Binding-site contacts:
Ligand atom OAH contacts residue THR4 of chain 35.H at 3.7 Å.
Ligand atom SAG contacts residue THR4 of chain 35.H at 3.9 Å.
Ligand atom O6B contacts residue LYS156 of chain 35.H at 3.3 Å.
Ligand atom O4 contacts residue LYS156 of chain 35.H at 3.5 Å.
Ligand atom OBI contacts residue LYS156 of chain 35.H at 4.0 Å.
Ligand atom OAF contacts residue ARG157 of chain 35.H at 2.8 Å (salt-bridge).
Ligand atom C5 contacts residue LEU62 of chain 35.H at 3.8 Å (hydrophobic).
Ligand atom O6B contacts residue ARG157 of chain 35.H at 3.3 Å (salt-bridge).
Ligand atom C5 contacts residue HIS155 of chain 35.H at 4.0 Å.
Ligand atom C3 contacts residue ALA158 of chain 35.H at 4.0 Å (hydrophobic).
Ligand atom C4 contacts residue LYS156 of chain 35.H at 4.0 Å.
Ligand atom OAH contacts residue ASP3 of chain 35.H at 4.0 Å.
Ligand atom C2 contacts residue ALA158 of chain 35.H at 3.7 Å (hydrophobic).
Ligand atom OAF contacts residue ALA158 of chain 35.H at 3.3 Å.
Ligand atom O4 contacts residue HIS155 of chain 35.H at 3.5 Å (h-bond).
Ligand atom O6B contacts residue HIS155 of chain 35.H at 3.3 Å (h-bond).
Ligand atom O5B contacts residue LYS156 of chain 35.H at 3.3 Å.
Ligand atom O6A contacts residue HIS94 of chain 35.H at 3.2 Å (h-bond).
Ligand atom O3 contacts residue LYS156 of chain 35.H at 3.0 Å.
Ligand atom O6B contacts residue LEU62 of chain 35.H at 4.0 Å.
Ligand atom O6A contacts residue HIS155 of chain 35.H at 3.8 Å.
Ligand atom C6 contacts residue LEU62 of chain 35.H at 3.5 Å (hydrophobic).
Ligand atom O3 contacts residue ARG157 of chain 35.H at 3.3 Å (salt-bridge).
Ligand atom O5 contacts residue LYS156 of chain 35.H at 3.4 Å.
Ligand atom O6B contacts residue HIS94 of chain 35.H at 4.0 Å.
Ligand atom O5 contacts residue ARG157 of chain 35.H at 3.8 Å.
Ligand atom SAG contacts residue ARG157 of chain 35.H at 3.6 Å (salt-bridge).
Ligand atom OAH contacts residue LEU2 of chain 35.H at 2.8 Å (h-bond).
Ligand atom O6A contacts residue SER93 of chain 35.H at 3.2 Å.
Ligand atom C6 contacts residue HIS155 of chain 35.H at 3.4 Å.
Ligand atom OAF contacts residue THR4 of chain 35.H at 2.9 Å (h-bond).
Ligand atom O3 contacts residue ALA158 of chain 35.H at 3.0 Å (h-bond).
Ligand atom C6 contacts residue HIS94 of chain 35.H at 3.9 Å.
Ligand atom C6 contacts residue SER93 of chain 35.H at 4.0 Å.
Ligand atom O5 contacts residue HIS155 of chain 35.H at 3.6 Å.
Ligand atom C3 contacts residue ARG157 of chain 35.H at 3.7 Å.
Ligand atom C3 contacts residue LYS156 of chain 35.H at 4.0 Å.
Ligand atom OAH contacts residue ARG157 of chain 35.H at 3.1 Å (salt-bridge).
Ligand atom O4 contacts residue SER93 of chain 35.H at 3.0 Å (h-bond).
Ligand atom O6A contacts residue LEU62 of chain 35.H at 3.4 Å.

The small molecule below binds the protein below.
Small molecule (SMILES): O=C(O)[C@@H]1O[C@H](O[C@H]2[C@@H](OS(=O)(=O)O)O[C@@H](O)[C@H](NS(=O)(=O)O)[C@H]2O)[C@@H](OS(=O)(=O)O)[C@H](O)[C@@H]1O

Sequence of chain 35.H:
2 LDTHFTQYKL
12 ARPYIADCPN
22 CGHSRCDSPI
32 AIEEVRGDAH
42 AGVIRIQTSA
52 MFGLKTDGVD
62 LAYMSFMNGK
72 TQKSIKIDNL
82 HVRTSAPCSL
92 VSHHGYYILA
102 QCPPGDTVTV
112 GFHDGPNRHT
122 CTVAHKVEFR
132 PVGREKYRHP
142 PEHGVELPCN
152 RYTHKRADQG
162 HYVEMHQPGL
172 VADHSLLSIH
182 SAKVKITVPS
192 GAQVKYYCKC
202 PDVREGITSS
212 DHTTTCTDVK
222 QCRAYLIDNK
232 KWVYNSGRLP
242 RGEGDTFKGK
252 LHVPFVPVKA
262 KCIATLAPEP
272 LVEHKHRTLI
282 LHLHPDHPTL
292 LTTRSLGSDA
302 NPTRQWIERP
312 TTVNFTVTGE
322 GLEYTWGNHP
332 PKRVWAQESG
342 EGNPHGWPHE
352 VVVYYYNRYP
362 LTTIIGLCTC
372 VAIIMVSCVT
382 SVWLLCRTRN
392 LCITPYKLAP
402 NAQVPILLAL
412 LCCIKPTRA